Sequence of chain 12.B:
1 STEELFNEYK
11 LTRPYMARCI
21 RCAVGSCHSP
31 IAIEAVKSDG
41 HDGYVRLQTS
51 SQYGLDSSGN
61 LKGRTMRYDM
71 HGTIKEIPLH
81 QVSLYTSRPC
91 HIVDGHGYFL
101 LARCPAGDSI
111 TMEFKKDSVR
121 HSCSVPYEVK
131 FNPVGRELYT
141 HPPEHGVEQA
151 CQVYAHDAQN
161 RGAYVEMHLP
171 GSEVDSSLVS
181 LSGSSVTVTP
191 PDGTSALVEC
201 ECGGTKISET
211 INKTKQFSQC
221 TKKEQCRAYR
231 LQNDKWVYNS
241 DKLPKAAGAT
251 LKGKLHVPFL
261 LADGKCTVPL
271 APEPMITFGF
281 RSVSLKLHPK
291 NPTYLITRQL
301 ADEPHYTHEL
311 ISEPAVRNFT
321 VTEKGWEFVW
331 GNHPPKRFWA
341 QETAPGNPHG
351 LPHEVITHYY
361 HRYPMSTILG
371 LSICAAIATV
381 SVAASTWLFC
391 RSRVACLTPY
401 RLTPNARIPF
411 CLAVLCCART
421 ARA

The protein below binds the small molecule below.
Small molecule (SMILES): CC(=O)N[C@@H]1[C@@H](O)[C@H](O)[C@@H](CO)O[C@H]1O

Binding-site contacts:
Ligand atom C5 contacts residue ASN212 of chain 12.B at 3.7 Å.
Ligand atom N2 contacts residue ILE211 of chain 12.B at 4.0 Å.
Ligand atom O7 contacts residue ASN212 of chain 12.B at 4.5 Å.
Ligand atom N2 contacts residue ASN212 of chain 12.B at 2.9 Å (h-bond).
Ligand atom C3 contacts residue ASN212 of chain 12.B at 3.8 Å.
Ligand atom O5 contacts residue ASN212 of chain 12.B at 2.4 Å (h-bond).
Ligand atom C2 contacts residue ASN212 of chain 12.B at 2.5 Å.
Ligand atom O6 contacts residue ASN212 of chain 12.B at 4.4 Å.
Ligand atom C1 contacts residue ASN212 of chain 12.B at 1.4 Å.
Ligand atom C4 contacts residue ASN212 of chain 12.B at 4.2 Å.
Ligand atom C7 contacts residue ASN212 of chain 12.B at 3.9 Å.
Ligand atom C1 contacts residue ILE211 of chain 12.B at 4.1 Å (hydrophobic).